Binding-site contacts:
Ligand atom N3 contacts residue THR259 of chain 1.J at 3.6 Å.
Ligand atom C3' contacts residue B121 of chain 1.TA at 3.4 Å.
Ligand atom N7 contacts residue SER301 of chain 1.J at 3.0 Å (h-bond).
Ligand atom C4' contacts residue THR222 of chain 1.J at 3.5 Å.
Ligand atom O3' contacts residue B121 of chain 1.TA at 2.8 Å (h-bond).
Ligand atom C5' contacts residue SER301 of chain 1.J at 3.4 Å.
Ligand atom C6 contacts residue SER260 of chain 1.J at 3.3 Å.
Ligand atom C1' contacts residue THR259 of chain 1.J at 3.5 Å.
Ligand atom C4 contacts residue B121 of chain 1.TA at 3.3 Å.
Ligand atom C4 contacts residue THR259 of chain 1.J at 3.3 Å.
Ligand atom O2' contacts residue THR222 of chain 1.J at 3.3 Å (h-bond).
Ligand atom C5 contacts residue SER260 of chain 1.J at 3.6 Å.
Ligand atom C5 contacts residue B121 of chain 1.TA at 3.4 Å.
Ligand atom N1 contacts residue SER264 of chain 1.J at 3.6 Å.
Ligand atom N9 contacts residue THR259 of chain 1.J at 3.3 Å.
Ligand atom C4' contacts residue B121 of chain 1.TA at 3.6 Å.
Ligand atom O2' contacts residue SER224 of chain 1.J at 2.7 Å (h-bond).
Ligand atom N9 contacts residue B121 of chain 1.TA at 3.3 Å.
Ligand atom C2 contacts residue SER260 of chain 1.J at 3.6 Å.
Ligand atom O4' contacts residue THR222 of chain 1.J at 3.5 Å.
Ligand atom N7 contacts residue VAL300 of chain 1.J at 3.3 Å.
Ligand atom N1 contacts residue SER260 of chain 1.J at 3.4 Å.
Ligand atom N6 contacts residue SER260 of chain 1.J at 3.5 Å (h-bond).
Ligand atom C2' contacts residue SER224 of chain 1.J at 3.1 Å.
Ligand atom N6 contacts residue GLY261 of chain 1.J at 3.0 Å (h-bond).
Ligand atom C5' contacts residue B121 of chain 1.TA at 3.2 Å.
Ligand atom N3 contacts residue SER224 of chain 1.J at 2.8 Å (h-bond).
Ligand atom O2' contacts residue B121 of chain 1.TA at 3.0 Å (h-bond).
Ligand atom C2' contacts residue B121 of chain 1.TA at 3.7 Å.
Ligand atom N7 contacts residue B121 of chain 1.TA at 3.4 Å.
Ligand atom C2 contacts residue VAL225 of chain 1.J at 3.6 Å (hydrophobic).
Ligand atom N6 contacts residue SER264 of chain 1.J at 3.6 Å.
Ligand atom C5' contacts residue PHE374 of chain 1.J at 3.7 Å (hydrophobic).
Ligand atom C1' contacts residue SER224 of chain 1.J at 3.2 Å.
Ligand atom C8 contacts residue VAL300 of chain 1.J at 3.4 Å (hydrophobic).
Ligand atom C4 contacts residue SER224 of chain 1.J at 3.6 Å.
Ligand atom C8 contacts residue B121 of chain 1.TA at 3.3 Å.
Ligand atom C2 contacts residue THR259 of chain 1.J at 3.7 Å.
Ligand atom N6 contacts residue SER299 of chain 1.J at 3.1 Å (h-bond).
Ligand atom C8 contacts residue SER301 of chain 1.J at 3.2 Å.

This small molecule binds to this protein.
Small molecule (SMILES): C[C@H]1O[C@@H](n2cnc3c(N)ncnc32)[C@H](O)[C@@H]1O

Sequence of chain 1.J:
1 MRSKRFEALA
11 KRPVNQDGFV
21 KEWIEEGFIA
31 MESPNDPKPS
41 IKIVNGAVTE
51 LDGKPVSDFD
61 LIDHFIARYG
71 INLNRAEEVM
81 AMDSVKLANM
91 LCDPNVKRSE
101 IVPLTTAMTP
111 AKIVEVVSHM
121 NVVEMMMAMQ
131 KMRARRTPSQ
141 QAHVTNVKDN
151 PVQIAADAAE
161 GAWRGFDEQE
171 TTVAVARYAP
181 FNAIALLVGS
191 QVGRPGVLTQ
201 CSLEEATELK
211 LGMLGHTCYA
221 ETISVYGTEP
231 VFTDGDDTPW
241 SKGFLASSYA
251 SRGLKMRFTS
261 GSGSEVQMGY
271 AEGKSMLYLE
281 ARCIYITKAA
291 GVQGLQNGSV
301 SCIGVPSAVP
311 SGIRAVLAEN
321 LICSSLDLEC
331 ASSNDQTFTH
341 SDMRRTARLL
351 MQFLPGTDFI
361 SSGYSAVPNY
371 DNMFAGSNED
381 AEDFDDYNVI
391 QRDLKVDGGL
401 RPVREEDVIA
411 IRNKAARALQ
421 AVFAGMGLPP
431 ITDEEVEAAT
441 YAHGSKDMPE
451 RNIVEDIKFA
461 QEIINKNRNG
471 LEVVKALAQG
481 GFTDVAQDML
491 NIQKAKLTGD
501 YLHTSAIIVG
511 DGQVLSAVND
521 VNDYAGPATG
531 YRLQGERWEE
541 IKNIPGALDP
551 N